Binding-site contacts:
Ligand atom C2 contacts residue TYR41 of chain 1.B at 3.2 Å (hydrophobic).
Ligand atom C3 contacts residue THR56 of chain 1.A at 3.0 Å.
Ligand atom O4 contacts residue GLN42 of chain 1.B at 3.9 Å.
Ligand atom C5 contacts residue THR56 of chain 1.A at 2.8 Å.
Ligand atom C2 contacts residue THR56 of chain 1.A at 2.4 Å.
Ligand atom C5 contacts residue HIS40 of chain 1.B at 4.2 Å.
Ligand atom C1 contacts residue THR56 of chain 1.A at 1.4 Å.
Ligand atom O2 contacts residue THR90 of chain 1.B at 3.6 Å (h-bond).
Ligand atom O4 contacts residue MET69 of chain 1.A at 4.4 Å.
Ligand atom C5 contacts residue TYR41 of chain 1.B at 4.1 Å (hydrophobic).
Ligand atom C6 contacts residue HIS40 of chain 1.B at 4.1 Å.
Ligand atom C6 contacts residue ILE67 of chain 1.A at 3.7 Å (hydrophobic).
Ligand atom C6 contacts residue THR56 of chain 1.A at 4.2 Å.
Ligand atom C4 contacts residue MET69 of chain 1.A at 4.3 Å (hydrophobic).
Ligand atom O2 contacts residue TYR41 of chain 1.B at 4.2 Å.
Ligand atom O3 contacts residue TYR41 of chain 1.B at 3.6 Å.
Ligand atom O5 contacts residue HIS40 of chain 1.B at 3.2 Å.
Ligand atom C6 contacts residue ASP54 of chain 1.A at 3.8 Å.
Ligand atom C6 contacts residue MET69 of chain 1.A at 3.7 Å (hydrophobic).
Ligand atom C1 contacts residue HIS40 of chain 1.B at 4.0 Å.
Ligand atom C5 contacts residue ASP54 of chain 1.A at 3.5 Å.
Ligand atom C5 contacts residue ILE67 of chain 1.A at 4.2 Å (hydrophobic).
Ligand atom C3 contacts residue ASP54 of chain 1.A at 4.2 Å.
Ligand atom O4 contacts residue HIS40 of chain 1.B at 4.4 Å.
Ligand atom O5 contacts residue TYR41 of chain 1.B at 3.7 Å.
Ligand atom O5 contacts residue THR56 of chain 1.A at 2.3 Å (h-bond).
Ligand atom C4 contacts residue THR56 of chain 1.A at 3.5 Å.
Ligand atom C3 contacts residue TYR41 of chain 1.B at 3.6 Å (hydrophobic).
Ligand atom O3 contacts residue THR56 of chain 1.A at 4.3 Å.
Ligand atom C5 contacts residue ALA55 of chain 1.A at 4.1 Å (hydrophobic).
Ligand atom C4 contacts residue TYR41 of chain 1.B at 3.5 Å (hydrophobic).
Ligand atom O5 contacts residue ILE67 of chain 1.A at 4.3 Å.
Ligand atom C6 contacts residue ALA55 of chain 1.A at 4.3 Å (hydrophobic).
Ligand atom C1 contacts residue TYR41 of chain 1.B at 3.9 Å (hydrophobic).
Ligand atom O2 contacts residue THR56 of chain 1.A at 2.7 Å (h-bond).
Ligand atom C4 contacts residue ASP54 of chain 1.A at 3.6 Å.
Ligand atom O4 contacts residue TYR41 of chain 1.B at 2.5 Å (h-bond).
Ligand atom C6 contacts residue CYS68 of chain 1.A at 3.9 Å (hydrophobic).

Sequence of chain 1.B:
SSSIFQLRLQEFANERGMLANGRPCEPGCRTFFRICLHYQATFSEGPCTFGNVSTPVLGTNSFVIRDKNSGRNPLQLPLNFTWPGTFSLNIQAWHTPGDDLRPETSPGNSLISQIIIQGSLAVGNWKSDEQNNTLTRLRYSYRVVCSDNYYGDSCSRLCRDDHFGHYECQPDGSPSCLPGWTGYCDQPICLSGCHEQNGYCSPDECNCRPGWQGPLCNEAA

The small molecule below binds the protein below.
Small molecule (SMILES): C[C@@H]1O[C@@H](O)[C@@H](O)[C@H](O)[C@@H]1O

Sequence of chain 1.A:
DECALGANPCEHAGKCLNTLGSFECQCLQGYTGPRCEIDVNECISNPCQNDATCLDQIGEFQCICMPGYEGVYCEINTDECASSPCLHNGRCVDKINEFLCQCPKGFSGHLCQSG